The small molecule below binds the protein below.
Small molecule (SMILES): CC(=O)N[C@H]1[C@H](O[C@H]2[C@H](O)[C@@H](NC(C)=O)CO[C@@H]2CO)O[C@H](CO)[C@@H](O)[C@@H]1O

Binding-site contacts:
Ligand atom O7 contacts residue GLN199 of chain 1.N at 3.8 Å.
Ligand atom N2 contacts residue SER167 of chain 1.N at 3.3 Å (h-bond).
Ligand atom C7 contacts residue GLN199 of chain 1.N at 4.0 Å.
Ligand atom C3 contacts residue ASN165 of chain 1.N at 3.8 Å.
Ligand atom O6 contacts residue ASP196 of chain 1.N at 4.0 Å.
Ligand atom C1 contacts residue SER167 of chain 1.N at 4.1 Å.
Ligand atom O5 contacts residue ASN165 of chain 1.N at 2.4 Å (h-bond).
Ligand atom C7 contacts residue ASN165 of chain 1.N at 3.8 Å.
Ligand atom O7 contacts residue ASN165 of chain 1.N at 4.2 Å.
Ligand atom O6 contacts residue GLY200 of chain 1.N at 4.1 Å.
Ligand atom C8 contacts residue GLN199 of chain 1.N at 3.8 Å.
Ligand atom C3 contacts residue ASP196 of chain 1.N at 3.7 Å.
Ligand atom C1 contacts residue ASN165 of chain 1.N at 1.4 Å.
Ligand atom O7 contacts residue ASP196 of chain 1.N at 3.1 Å (salt-bridge).
Ligand atom C6 contacts residue ASP202 of chain 1.N at 4.3 Å.
Ligand atom O5 contacts residue ASP202 of chain 1.N at 4.2 Å.
Ligand atom C5 contacts residue ASN165 of chain 1.N at 3.7 Å.
Ligand atom C8 contacts residue SER167 of chain 1.N at 3.8 Å.
Ligand atom C6 contacts residue GLY200 of chain 1.N at 4.2 Å.
Ligand atom O6 contacts residue ASP202 of chain 1.N at 3.8 Å.
Ligand atom C2 contacts residue ASN165 of chain 1.N at 2.5 Å.
Ligand atom O3 contacts residue ASP196 of chain 1.N at 2.6 Å (salt-bridge).
Ligand atom C2 contacts residue ASP196 of chain 1.N at 4.2 Å.
Ligand atom C4 contacts residue ASN165 of chain 1.N at 4.2 Å.
Ligand atom C7 contacts residue ASP196 of chain 1.N at 3.9 Å.
Ligand atom C7 contacts residue SER167 of chain 1.N at 4.0 Å.
Ligand atom N2 contacts residue ASN165 of chain 1.N at 2.9 Å (h-bond).
Ligand atom O7 contacts residue LYS195 of chain 1.N at 4.2 Å.
Ligand atom C2 contacts residue SER167 of chain 1.N at 4.2 Å.

Sequence of chain 1.N:
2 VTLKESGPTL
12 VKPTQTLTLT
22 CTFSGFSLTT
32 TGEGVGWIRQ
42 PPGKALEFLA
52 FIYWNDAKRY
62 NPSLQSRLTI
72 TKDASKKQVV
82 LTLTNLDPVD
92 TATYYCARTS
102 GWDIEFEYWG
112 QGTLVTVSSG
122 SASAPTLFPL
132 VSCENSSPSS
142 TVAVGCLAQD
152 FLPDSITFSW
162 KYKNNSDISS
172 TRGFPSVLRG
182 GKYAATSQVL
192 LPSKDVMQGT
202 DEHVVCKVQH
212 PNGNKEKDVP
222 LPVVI